Binding-site contacts:
Ligand atom O contacts residue GLY28 of chain 1.P at 3.8 Å.
Ligand atom CA contacts residue ASN374 of chain 1.O at 3.9 Å.
Ligand atom C contacts residue ILE375 of chain 1.O at 3.9 Å (hydrophobic).
Ligand atom N contacts residue GLN49 of chain 1.P at 4.3 Å.
Ligand atom CA contacts residue ASP25 of chain 1.P at 3.8 Å.
Ligand atom C contacts residue ASN374 of chain 1.O at 4.1 Å.
Ligand atom CG2 contacts residue SER24 of chain 1.P at 3.8 Å.
Ligand atom O contacts residue LYS26 of chain 1.P at 3.5 Å (salt-bridge).
Ligand atom C contacts residue ALA30 of chain 1.P at 3.9 Å (hydrophobic).
Ligand atom CA contacts residue LYS26 of chain 1.P at 3.1 Å.
Ligand atom O contacts residue ASN374 of chain 1.O at 3.7 Å.
Ligand atom OXT contacts residue GLU29 of chain 1.P at 2.9 Å (salt-bridge).
Ligand atom O contacts residue ILE375 of chain 1.O at 3.1 Å.
Ligand atom CG2 contacts residue THR59 of chain 1.P at 3.4 Å.
Ligand atom OXT contacts residue PRO27 of chain 1.P at 4.0 Å.
Ligand atom OXT contacts residue ALA30 of chain 1.P at 2.8 Å (h-bond).
Ligand atom C contacts residue GLY28 of chain 1.P at 3.8 Å.
Ligand atom CG2 contacts residue ASP25 of chain 1.P at 3.8 Å.
Ligand atom CB contacts residue ALA30 of chain 1.P at 3.8 Å (hydrophobic).
Ligand atom C contacts residue PRO27 of chain 1.P at 4.0 Å (hydrophobic).
Ligand atom N contacts residue ILE375 of chain 1.O at 2.5 Å (h-bond).
Ligand atom OG1 contacts residue ALA30 of chain 1.P at 3.6 Å.
Ligand atom CA contacts residue SER24 of chain 1.P at 4.3 Å.
Ligand atom C contacts residue GLU29 of chain 1.P at 4.0 Å.
Ligand atom OG1 contacts residue GLN49 of chain 1.P at 2.7 Å (h-bond).
Ligand atom O contacts residue PRO27 of chain 1.P at 3.7 Å.
Ligand atom N contacts residue ASP25 of chain 1.P at 2.7 Å (salt-bridge).
Ligand atom OXT contacts residue LYS26 of chain 1.P at 3.1 Å (salt-bridge).
Ligand atom N contacts residue ASN374 of chain 1.O at 3.0 Å (h-bond).
Ligand atom CG2 contacts residue GLN49 of chain 1.P at 3.3 Å.
Ligand atom OXT contacts residue GLY28 of chain 1.P at 3.3 Å (h-bond).
Ligand atom CA contacts residue ILE375 of chain 1.O at 3.7 Å (hydrophobic).
Ligand atom CG2 contacts residue ILE375 of chain 1.O at 4.3 Å (hydrophobic).
Ligand atom CB contacts residue ASP25 of chain 1.P at 4.3 Å.
Ligand atom OG1 contacts residue ILE375 of chain 1.O at 3.2 Å (h-bond).
Ligand atom CB contacts residue GLN49 of chain 1.P at 3.5 Å.
Ligand atom CB contacts residue ILE375 of chain 1.O at 3.9 Å (hydrophobic).
Ligand atom C contacts residue LYS26 of chain 1.P at 3.0 Å.
Ligand atom N contacts residue LYS26 of chain 1.P at 3.8 Å.
Ligand atom OXT contacts residue ILE375 of chain 1.O at 4.2 Å.

Sequence of chain 1.O:
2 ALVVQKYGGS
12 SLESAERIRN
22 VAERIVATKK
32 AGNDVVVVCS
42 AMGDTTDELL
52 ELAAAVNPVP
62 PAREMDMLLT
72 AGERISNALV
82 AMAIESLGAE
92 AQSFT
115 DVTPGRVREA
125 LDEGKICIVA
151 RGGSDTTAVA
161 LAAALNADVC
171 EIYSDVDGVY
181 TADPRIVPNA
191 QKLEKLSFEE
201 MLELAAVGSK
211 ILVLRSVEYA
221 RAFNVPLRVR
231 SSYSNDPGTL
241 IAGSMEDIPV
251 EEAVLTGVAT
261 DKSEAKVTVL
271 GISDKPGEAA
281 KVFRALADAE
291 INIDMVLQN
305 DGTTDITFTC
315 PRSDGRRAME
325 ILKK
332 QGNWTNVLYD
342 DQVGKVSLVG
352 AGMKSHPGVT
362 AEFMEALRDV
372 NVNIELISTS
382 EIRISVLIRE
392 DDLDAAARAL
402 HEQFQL

A small-molecule ligand and the protein it binds are described below.
Small molecule (SMILES): C[C@@H](O)[C@H](N)C(=O)O

Sequence of chain 1.P:
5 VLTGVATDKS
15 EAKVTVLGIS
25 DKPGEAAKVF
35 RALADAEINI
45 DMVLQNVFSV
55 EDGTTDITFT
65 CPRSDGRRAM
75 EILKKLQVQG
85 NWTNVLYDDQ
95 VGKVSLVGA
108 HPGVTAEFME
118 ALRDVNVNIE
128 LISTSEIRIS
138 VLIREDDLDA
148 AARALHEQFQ